Sequence of chain 1.A:
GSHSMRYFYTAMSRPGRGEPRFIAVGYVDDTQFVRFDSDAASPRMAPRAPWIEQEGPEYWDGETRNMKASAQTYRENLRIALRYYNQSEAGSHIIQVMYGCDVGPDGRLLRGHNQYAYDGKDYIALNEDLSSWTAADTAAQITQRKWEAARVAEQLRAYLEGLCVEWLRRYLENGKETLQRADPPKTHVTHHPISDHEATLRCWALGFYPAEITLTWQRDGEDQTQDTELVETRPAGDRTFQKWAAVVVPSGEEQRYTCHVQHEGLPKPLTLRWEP

Binding-site contacts:
Ligand atom CA contacts residue TYR171 of chain 1.A at 3.6 Å (hydrophobic).
Ligand atom OH contacts residue ILE95 of chain 1.A at 3.5 Å.
Ligand atom OXT contacts residue TYR84 of chain 1.A at 2.7 Å (h-bond).
Ligand atom C contacts residue TYR7 of chain 1.A at 3.3 Å (hydrophobic).
Ligand atom CD1 contacts residue GLU63 of chain 1.A at 3.5 Å.
Ligand atom N contacts residue TYR7 of chain 1.A at 2.8 Å (h-bond).
Ligand atom N contacts residue TYR171 of chain 1.A at 2.7 Å (h-bond).
Ligand atom OG1 contacts residue GLU63 of chain 1.A at 2.8 Å (salt-bridge).
Ligand atom CA contacts residue TYR7 of chain 1.A at 3.3 Å (hydrophobic).
Ligand atom O contacts residue ILE80 of chain 1.A at 3.5 Å.
Ligand atom CA contacts residue ASN77 of chain 1.A at 3.4 Å.
Ligand atom O contacts residue TYR7 of chain 1.A at 3.5 Å.
Ligand atom C contacts residue LYS146 of chain 1.A at 3.4 Å.
Ligand atom O contacts residue TRP147 of chain 1.A at 3.0 Å (h-bond).
Ligand atom O contacts residue ASN66 of chain 1.A at 2.9 Å (h-bond).
Ligand atom C contacts residue THR143 of chain 1.A at 3.5 Å.
Ligand atom OXT contacts residue THR143 of chain 1.A at 2.6 Å (h-bond).
Ligand atom CA contacts residue TYR99 of chain 1.A at 3.4 Å (hydrophobic).
Ligand atom O contacts residue ASN77 of chain 1.A at 3.1 Å (h-bond).
Ligand atom OG1 contacts residue ASN66 of chain 1.A at 2.9 Å (h-bond).
Ligand atom CB contacts residue THR143 of chain 1.A at 3.5 Å.
Ligand atom OH contacts residue TYR116 of chain 1.A at 3.5 Å.
Ligand atom N contacts residue TYR7 of chain 1.A at 3.5 Å (h-bond).
Ligand atom C contacts residue ASN77 of chain 1.A at 3.6 Å.
Ligand atom CB contacts residue TYR99 of chain 1.A at 3.3 Å (hydrophobic).
Ligand atom CD1 contacts residue ASN77 of chain 1.A at 3.4 Å.
Ligand atom O contacts residue TYR159 of chain 1.A at 2.7 Å (h-bond).
Ligand atom CG2 contacts residue TYR7 of chain 1.A at 3.3 Å (hydrophobic).
Ligand atom CG1 contacts residue ILE80 of chain 1.A at 3.4 Å (hydrophobic).
Ligand atom CG2 contacts residue GLU63 of chain 1.A at 3.5 Å.
Ligand atom CG1 contacts residue TYR99 of chain 1.A at 3.5 Å (hydrophobic).
Ligand atom O contacts residue LYS146 of chain 1.A at 2.5 Å (salt-bridge).
Ligand atom CE1 contacts residue ASN77 of chain 1.A at 3.5 Å.
Ligand atom NH1 contacts residue GLN155 of chain 1.A at 2.8 Å (h-bond).
Ligand atom O contacts residue TYR84 of chain 1.A at 3.4 Å (h-bond).
Ligand atom N contacts residue ASN77 of chain 1.A at 2.8 Å (h-bond).
Ligand atom N contacts residue TYR99 of chain 1.A at 3.1 Å (h-bond).
Ligand atom N contacts residue GLU63 of chain 1.A at 2.9 Å (salt-bridge).
Ligand atom CB contacts residue GLU63 of chain 1.A at 3.5 Å.
Ligand atom C contacts residue TYR84 of chain 1.A at 3.3 Å (hydrophobic).

A small-molecule ligand and the protein it binds are described below.
Small molecule (SMILES): CC(C)C[C@H](N)C(=O)N[C@H](C(=O)N[C@H](C(=O)N[C@@H](CCC(N)=O)C(=O)N[C@H](C(=O)N[C@@H](C)C(=O)N[C@@H](CCCN=C(N)N)C(=O)N[C@H](C(=O)N[C@@H](Cc1ccc(O)cc1)C(=O)O)C(C)C)C(C)C)C(C)C)[C@@H](C)O